Sequence of chain 1.A:
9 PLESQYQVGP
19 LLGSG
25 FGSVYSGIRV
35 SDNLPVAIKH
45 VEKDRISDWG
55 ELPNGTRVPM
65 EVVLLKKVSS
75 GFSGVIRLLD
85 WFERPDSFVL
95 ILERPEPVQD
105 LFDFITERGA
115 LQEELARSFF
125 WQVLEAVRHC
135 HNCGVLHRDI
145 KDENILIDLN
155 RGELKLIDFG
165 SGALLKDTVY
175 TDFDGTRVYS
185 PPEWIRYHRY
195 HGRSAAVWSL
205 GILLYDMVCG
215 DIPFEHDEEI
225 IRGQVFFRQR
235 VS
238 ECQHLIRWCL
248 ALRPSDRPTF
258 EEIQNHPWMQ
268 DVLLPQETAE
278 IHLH

Binding-site contacts:
Ligand atom OAB contacts residue ILE80 of chain 1.A at 3.0 Å.
Ligand atom O1 contacts residue ILE80 of chain 1.A at 3.4 Å.
Ligand atom OAE contacts residue PHE25 of chain 1.A at 2.6 Å.
Ligand atom OAB contacts residue LEU96 of chain 1.A at 3.5 Å.
Ligand atom CBC contacts residue ILE161 of chain 1.A at 3.7 Å (hydrophobic).
Ligand atom CAX contacts residue LYS43 of chain 1.A at 4.2 Å.
Ligand atom O2 contacts residue LEU20 of chain 1.A at 4.2 Å.
Ligand atom CAW contacts residue PHE25 of chain 1.A at 3.7 Å (hydrophobic).
Ligand atom CBD contacts residue LEU96 of chain 1.A at 4.2 Å (hydrophobic).
Ligand atom CAZ contacts residue GLU97 of chain 1.A at 3.7 Å.
Ligand atom CAH contacts residue GLU65 of chain 1.A at 4.0 Å.
Ligand atom CBA contacts residue ILE161 of chain 1.A at 3.9 Å (hydrophobic).
Ligand atom CAG contacts residue PHE25 of chain 1.A at 3.9 Å (hydrophobic).
Ligand atom O1 contacts residue GLU97 of chain 1.A at 2.4 Å (salt-bridge).
Ligand atom CAI contacts residue LEU150 of chain 1.A at 4.2 Å (hydrophobic).
Ligand atom CBB contacts residue ILE80 of chain 1.A at 4.2 Å (hydrophobic).
Ligand atom O1 contacts residue ALA41 of chain 1.A at 3.9 Å.
Ligand atom OAB contacts residue ILE161 of chain 1.A at 3.9 Å.
Ligand atom CAJ contacts residue ALA41 of chain 1.A at 4.0 Å (hydrophobic).
Ligand atom CAZ contacts residue ILE80 of chain 1.A at 4.0 Å (hydrophobic).
Ligand atom CAZ contacts residue LEU150 of chain 1.A at 3.9 Å (hydrophobic).
Ligand atom CAI contacts residue LEU20 of chain 1.A at 3.9 Å (hydrophobic).
Ligand atom OAF contacts residue ILE161 of chain 1.A at 2.7 Å (h-bond).
Ligand atom CAJ contacts residue LEU150 of chain 1.A at 3.9 Å (hydrophobic).
Ligand atom OAA contacts residue PHE25 of chain 1.A at 4.2 Å.
Ligand atom CAX contacts residue ILE161 of chain 1.A at 3.2 Å (hydrophobic).
Ligand atom CAH contacts residue ILE161 of chain 1.A at 3.3 Å (hydrophobic).
Ligand atom CBD contacts residue ILE161 of chain 1.A at 3.8 Å (hydrophobic).
Ligand atom CBB contacts residue LEU96 of chain 1.A at 4.0 Å (hydrophobic).
Ligand atom CAW contacts residue ILE161 of chain 1.A at 4.0 Å (hydrophobic).
Ligand atom CAG contacts residue LYS43 of chain 1.A at 3.2 Å.
Ligand atom CAJ contacts residue GLU97 of chain 1.A at 4.2 Å.
Ligand atom CAH contacts residue ASP162 of chain 1.A at 3.5 Å.
Ligand atom CAX contacts residue LEU96 of chain 1.A at 4.0 Å (hydrophobic).
Ligand atom CAZ contacts residue ALA41 of chain 1.A at 3.8 Å (hydrophobic).
Ligand atom CAH contacts residue LYS43 of chain 1.A at 3.1 Å.
Ligand atom CAG contacts residue ASP162 of chain 1.A at 3.4 Å.
Ligand atom O1 contacts residue ARG98 of chain 1.A at 4.1 Å.
Ligand atom OAF contacts residue LEU96 of chain 1.A at 3.5 Å.
Ligand atom CBB contacts residue ILE161 of chain 1.A at 3.9 Å (hydrophobic).

A small-molecule ligand and the protein it binds are described below.
Small molecule (SMILES): O=C1c2c(O)ccc(O)c2C(=O)c2c(O)ccc(O)c21